Binding-site contacts:
Ligand atom C2 contacts residue ASN154 of chain 38.C at 2.4 Å.
Ligand atom C1 contacts residue ASN154 of chain 38.C at 1.4 Å.
Ligand atom C7 contacts residue ASN154 of chain 38.C at 4.0 Å.
Ligand atom C5 contacts residue ASN154 of chain 38.C at 3.7 Å.
Ligand atom O5 contacts residue SER157 of chain 38.C at 3.8 Å.
Ligand atom C4 contacts residue ASN154 of chain 38.C at 4.2 Å.
Ligand atom O5 contacts residue ASN154 of chain 38.C at 2.4 Å (h-bond).
Ligand atom C1 contacts residue SER157 of chain 38.C at 3.9 Å.
Ligand atom C8 contacts residue ASN154 of chain 38.C at 4.2 Å.
Ligand atom C3 contacts residue ASN154 of chain 38.C at 3.8 Å.
Ligand atom N2 contacts residue ASN154 of chain 38.C at 2.9 Å (h-bond).

A protein and the small-molecule ligand that binds it are described below.
Small molecule (SMILES): CC(=O)N[C@@H]1[C@@H](O)[C@H](O)[C@@H](CO)O[C@H]1O

Sequence of chain 38.C:
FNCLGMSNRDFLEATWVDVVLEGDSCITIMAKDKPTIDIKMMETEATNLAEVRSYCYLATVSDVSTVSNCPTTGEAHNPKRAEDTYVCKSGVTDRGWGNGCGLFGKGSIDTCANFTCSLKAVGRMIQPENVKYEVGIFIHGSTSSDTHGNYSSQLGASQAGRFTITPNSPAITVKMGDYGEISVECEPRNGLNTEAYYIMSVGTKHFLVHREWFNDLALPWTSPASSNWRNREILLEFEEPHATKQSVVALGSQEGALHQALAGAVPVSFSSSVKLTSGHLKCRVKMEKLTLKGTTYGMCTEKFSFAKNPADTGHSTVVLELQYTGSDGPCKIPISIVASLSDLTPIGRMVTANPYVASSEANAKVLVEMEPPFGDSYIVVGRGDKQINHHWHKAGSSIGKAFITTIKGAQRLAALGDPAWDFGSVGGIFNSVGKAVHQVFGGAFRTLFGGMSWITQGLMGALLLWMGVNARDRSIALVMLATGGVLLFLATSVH